This small molecule binds to this protein.
Small molecule (SMILES): CC(=O)N[C@H]1[C@H](O[C@@H]2[C@H](O[C@]3(C(=O)O)C[C@H](O)[C@@H](NC(C)=O)[C@H]([C@H](O)[C@H](O)CO)O3)[C@@H](O)[C@H](O[C@H]3[C@H](O)[C@@H](O)[C@H](O)O[C@@H]3CO)O[C@@H]2CO)O[C@H](CO)[C@H](O)[C@@H]1O[C@@H]1O[C@H](CO)[C@H](O)[C@H](O)[C@H]1O[C@@H]1O[C@@H](C)[C@@H](O)[C@@H](O)[C@@H]1O

Sequence of chain 1.I:
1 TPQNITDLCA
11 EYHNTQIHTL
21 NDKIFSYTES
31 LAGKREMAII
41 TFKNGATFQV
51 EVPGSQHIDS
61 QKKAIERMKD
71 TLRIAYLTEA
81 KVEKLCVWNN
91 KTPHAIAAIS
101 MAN

Sequence of chain 1.H:
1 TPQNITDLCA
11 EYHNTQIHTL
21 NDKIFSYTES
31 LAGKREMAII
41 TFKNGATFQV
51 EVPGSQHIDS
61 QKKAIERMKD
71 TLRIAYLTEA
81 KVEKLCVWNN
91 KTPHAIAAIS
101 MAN

Binding-site contacts:
Ligand atom C5 contacts residue TRP88 of chain 1.H at 3.6 Å (hydrophobic).
Ligand atom C3 contacts residue LYS91 of chain 1.H at 3.8 Å.
Ligand atom O4 contacts residue LYS91 of chain 1.H at 3.0 Å (salt-bridge).
Ligand atom O2 contacts residue ASN90 of chain 1.H at 3.2 Å (h-bond).
Ligand atom O3 contacts residue LYS91 of chain 1.H at 2.9 Å (salt-bridge).
Ligand atom O4 contacts residue GLU51 of chain 1.H at 2.6 Å (salt-bridge).
Ligand atom O9 contacts residue ILE58 of chain 1.H at 3.8 Å.
Ligand atom O5 contacts residue GLN56 of chain 1.H at 3.7 Å.
Ligand atom O4 contacts residue GLU11 of chain 1.H at 3.3 Å (salt-bridge).
Ligand atom O4 contacts residue GLN56 of chain 1.H at 3.3 Å.
Ligand atom C5 contacts residue GLU11 of chain 1.H at 3.8 Å.
Ligand atom C6 contacts residue GLN56 of chain 1.H at 3.8 Å.
Ligand atom C4 contacts residue TRP88 of chain 1.H at 3.6 Å (hydrophobic).
Ligand atom N5 contacts residue TYR12 of chain 1.H at 3.8 Å.
Ligand atom C6 contacts residue HIS57 of chain 1.H at 3.7 Å.
Ligand atom C6 contacts residue GLN56 of chain 1.H at 3.7 Å.
Ligand atom O1A contacts residue HIS13 of chain 1.H at 3.0 Å (h-bond).
Ligand atom O2 contacts residue ASN90 of chain 1.H at 1.8 Å (h-bond).
Ligand atom C3 contacts residue ASN90 of chain 1.H at 3.9 Å.
Ligand atom O3 contacts residue ASN90 of chain 1.H at 3.0 Å (h-bond).
Ligand atom C4 contacts residue GLU11 of chain 1.H at 3.4 Å.
Ligand atom C5 contacts residue GLN56 of chain 1.H at 3.8 Å.
Ligand atom O1A contacts residue TYR12 of chain 1.H at 3.5 Å.
Ligand atom C1 contacts residue ASN90 of chain 1.H at 3.0 Å.
Ligand atom C3 contacts residue TRP88 of chain 1.H at 3.6 Å (hydrophobic).
Ligand atom N5 contacts residue GLU11 of chain 1.H at 3.1 Å (salt-bridge).
Ligand atom C4 contacts residue GLU51 of chain 1.H at 3.4 Å.
Ligand atom C2 contacts residue ASN90 of chain 1.H at 2.5 Å.
Ligand atom O3 contacts residue TRP88 of chain 1.H at 3.8 Å.
Ligand atom O4 contacts residue GLN56 of chain 1.H at 3.6 Å.
Ligand atom O2 contacts residue ASN14 of chain 1.H at 3.2 Å (h-bond).
Ligand atom C9 contacts residue GLY33 of chain 1.I at 3.6 Å.
Ligand atom C11 contacts residue TYR12 of chain 1.H at 3.4 Å (hydrophobic).
Ligand atom C8 contacts residue ASN14 of chain 1.H at 3.8 Å.
Ligand atom C6 contacts residue TYR12 of chain 1.H at 3.9 Å (hydrophobic).
Ligand atom O6 contacts residue GLN56 of chain 1.H at 3.4 Å (h-bond).
Ligand atom C4 contacts residue GLN56 of chain 1.H at 3.2 Å.
Ligand atom C3 contacts residue HIS13 of chain 1.H at 3.8 Å.
Ligand atom O6 contacts residue HIS57 of chain 1.H at 3.8 Å.
Ligand atom O6 contacts residue GLN61 of chain 1.H at 3.1 Å (h-bond).